This small molecule binds to this protein.
Small molecule (SMILES): Cc1cc2c3c(c1C)C(C)(C)C[C@@H](S(=O)(=O)O)N3c1c([nH]c(=O)[nH]c1=O)N2C[C@H](O)[C@H](O)[C@H](O)COP(=O)(O)O

Sequence of chain 1.C:
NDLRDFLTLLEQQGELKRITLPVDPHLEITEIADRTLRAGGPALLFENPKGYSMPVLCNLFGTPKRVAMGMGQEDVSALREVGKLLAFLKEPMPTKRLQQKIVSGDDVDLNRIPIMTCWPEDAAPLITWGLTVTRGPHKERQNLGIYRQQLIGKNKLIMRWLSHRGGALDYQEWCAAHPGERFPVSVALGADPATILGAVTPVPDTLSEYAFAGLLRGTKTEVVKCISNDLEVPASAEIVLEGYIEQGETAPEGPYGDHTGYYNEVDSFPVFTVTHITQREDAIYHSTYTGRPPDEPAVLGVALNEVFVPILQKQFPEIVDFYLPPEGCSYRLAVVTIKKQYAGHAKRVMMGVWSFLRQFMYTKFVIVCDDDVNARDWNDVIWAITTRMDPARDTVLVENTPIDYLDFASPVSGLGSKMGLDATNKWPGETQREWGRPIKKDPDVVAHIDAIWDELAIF

Binding-site contacts:
Ligand atom O4 contacts residue ARG200 of chain 1.C at 3.1 Å (salt-bridge).
Ligand atom N3 contacts residue ARG212 of chain 1.C at 3.1 Å (salt-bridge).
Ligand atom OAK contacts residue GLU261 of chain 1.C at 2.9 Å (salt-bridge).
Ligand atom O2 contacts residue ARG217 of chain 1.C at 2.6 Å (salt-bridge).
Ligand atom N8 contacts residue ILE198 of chain 1.C at 3.4 Å (h-bond).
Ligand atom OAT contacts residue GLY197 of chain 1.C at 3.6 Å.
Ligand atom OAF contacts residue ARG217 of chain 1.C at 3.2 Å.
Ligand atom C8A contacts residue ILE198 of chain 1.C at 3.0 Å (hydrophobic).
Ligand atom C2 contacts residue ARG217 of chain 1.C at 3.3 Å.
Ligand atom OAK contacts residue ASN195 of chain 1.C at 2.8 Å (h-bond).
Ligand atom CAC contacts residue ARG200 of chain 1.C at 3.6 Å.
Ligand atom C4 contacts residue ARG212 of chain 1.C at 3.7 Å.
Ligand atom OAK contacts residue MN1 of chain 1.J at 2.6 Å.
Ligand atom OAJ contacts residue NA1 of chain 1.L at 3.0 Å (h-bond).
Ligand atom OAG contacts residue NA1 of chain 1.L at 3.4 Å (h-bond).
Ligand atom OAK contacts residue NA1 of chain 1.L at 2.4 Å (h-bond).
Ligand atom O4 contacts residue ARG212 of chain 1.C at 3.1 Å (salt-bridge).
Ligand atom CAQ contacts residue ARG217 of chain 1.C at 3.6 Å.
Ligand atom CAD contacts residue THR180 of chain 1.C at 3.6 Å.
Ligand atom CAB contacts residue THR180 of chain 1.C at 3.7 Å.
Ligand atom N1 contacts residue ARG217 of chain 1.C at 3.1 Å (salt-bridge).
Ligand atom CBE contacts residue ILE198 of chain 1.C at 3.6 Å (hydrophobic).
Ligand atom PBJ contacts residue NA1 of chain 1.L at 3.0 Å.
Ligand atom C4 contacts residue ILE198 of chain 1.C at 3.7 Å (hydrophobic).
Ligand atom OAF contacts residue TYR199 of chain 1.C at 3.0 Å (h-bond).
Ligand atom OAK contacts residue LEU196 of chain 1.C at 3.2 Å (h-bond).
Ligand atom OAF contacts residue GLY218 of chain 1.C at 2.8 Å (h-bond).
Ligand atom C4A contacts residue ILE198 of chain 1.C at 3.2 Å (hydrophobic).
Ligand atom O10 contacts residue ARG212 of chain 1.C at 3.2 Å (salt-bridge).
Ligand atom N1 contacts residue ILE198 of chain 1.C at 3.3 Å (h-bond).
Ligand atom OAG contacts residue VAL252 of chain 1.C at 2.8 Å (h-bond).
Ligand atom O9 contacts residue ASP310 of chain 1.C at 2.9 Å (salt-bridge).
Ligand atom O2 contacts residue LEU214 of chain 1.C at 3.1 Å (h-bond).
Ligand atom OAG contacts residue ALA251 of chain 1.C at 3.4 Å (h-bond).
Ligand atom OAH contacts residue ILE198 of chain 1.C at 2.7 Å (h-bond).
Ligand atom CBD contacts residue NA1 of chain 1.L at 3.7 Å.
Ligand atom CAP contacts residue NA1 of chain 1.L at 3.7 Å.
Ligand atom C7 contacts residue ILE198 of chain 1.C at 3.5 Å (hydrophobic).
Ligand atom CAC contacts residue THR180 of chain 1.C at 3.2 Å.
Ligand atom OAT contacts residue NA1 of chain 1.L at 2.9 Å (h-bond).